Binding-site contacts:
Ligand atom O4 contacts residue ALA49 of chain 1.D at 3.5 Å.
Ligand atom O3 contacts residue TYR50 of chain 1.D at 4.3 Å.
Ligand atom O1 contacts residue TRP43 of chain 1.D at 3.6 Å.
Ligand atom O3 contacts residue ALA49 of chain 1.D at 4.0 Å.
Ligand atom C5 contacts residue TRP43 of chain 1.D at 4.2 Å (hydrophobic).
Ligand atom O4 contacts residue TRP43 of chain 1.D at 3.8 Å.
Ligand atom C3 contacts residue TRP43 of chain 1.D at 4.3 Å (hydrophobic).

The small molecule below binds the protein below.
Small molecule (SMILES): OC[C@H]1O[C@H](O)[C@H](O)[C@@H](O)[C@@H]1O

Sequence of chain 1.D:
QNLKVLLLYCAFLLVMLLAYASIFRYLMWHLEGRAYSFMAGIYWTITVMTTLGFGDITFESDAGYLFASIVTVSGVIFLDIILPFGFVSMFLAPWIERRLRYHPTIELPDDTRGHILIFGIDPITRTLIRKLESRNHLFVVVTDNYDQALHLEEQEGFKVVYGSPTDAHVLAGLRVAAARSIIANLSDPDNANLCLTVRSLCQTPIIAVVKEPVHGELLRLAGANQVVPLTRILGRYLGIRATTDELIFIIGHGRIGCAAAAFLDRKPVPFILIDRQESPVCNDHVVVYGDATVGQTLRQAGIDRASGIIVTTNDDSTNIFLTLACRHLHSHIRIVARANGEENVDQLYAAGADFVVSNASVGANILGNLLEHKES